Binding-site contacts:
Ligand atom O3 contacts residue ALA39 of chain 1.E at 4.0 Å.
Ligand atom C2 contacts residue ALA39 of chain 1.E at 2.8 Å (hydrophobic).
Ligand atom C2 contacts residue ASN38 of chain 1.E at 3.8 Å.
Ligand atom C1 contacts residue ASN38 of chain 1.E at 3.1 Å.
Ligand atom O6 contacts residue LYS315 of chain 1.E at 3.9 Å.
Ligand atom C6 contacts residue THR24 of chain 1.E at 2.8 Å.
Ligand atom C1 contacts residue ALA39 of chain 1.E at 3.2 Å (hydrophobic).
Ligand atom N2 contacts residue ALA39 of chain 1.E at 3.6 Å.
Ligand atom O5 contacts residue ASN38 of chain 1.E at 3.9 Å.
Ligand atom C3 contacts residue ALA39 of chain 1.E at 3.7 Å (hydrophobic).
Ligand atom C5 contacts residue ALA39 of chain 1.E at 3.8 Å (hydrophobic).
Ligand atom O5 contacts residue ALA39 of chain 1.E at 3.1 Å (h-bond).
Ligand atom O6 contacts residue THR24 of chain 1.E at 3.0 Å.
Ligand atom N2 contacts residue ASN38 of chain 1.E at 3.5 Å (h-bond).
Ligand atom O7 contacts residue THR40 of chain 1.E at 4.5 Å.
Ligand atom C4 contacts residue ALA39 of chain 1.E at 3.6 Å (hydrophobic).
Ligand atom O1 contacts residue ASN38 of chain 1.E at 3.5 Å (h-bond).
Ligand atom C7 contacts residue ASN38 of chain 1.E at 4.5 Å.
Ligand atom O5 contacts residue THR24 of chain 1.E at 3.1 Å (h-bond).
Ligand atom C7 contacts residue ALA39 of chain 1.E at 4.0 Å (hydrophobic).
Ligand atom C6 contacts residue ALA39 of chain 1.E at 4.4 Å (hydrophobic).
Ligand atom O7 contacts residue ALA39 of chain 1.E at 3.7 Å.
Ligand atom C5 contacts residue THR24 of chain 1.E at 3.5 Å.
Ligand atom C1 contacts residue THR24 of chain 1.E at 4.3 Å.
Ligand atom O6 contacts residue ALA39 of chain 1.E at 4.1 Å.

A small-molecule ligand and the protein it binds are described below.
Small molecule (SMILES): CC(=O)N[C@@H]1[C@@H](O)[C@H](O)[C@@H](CO)O[C@@H]1O

Sequence of chain 1.E:
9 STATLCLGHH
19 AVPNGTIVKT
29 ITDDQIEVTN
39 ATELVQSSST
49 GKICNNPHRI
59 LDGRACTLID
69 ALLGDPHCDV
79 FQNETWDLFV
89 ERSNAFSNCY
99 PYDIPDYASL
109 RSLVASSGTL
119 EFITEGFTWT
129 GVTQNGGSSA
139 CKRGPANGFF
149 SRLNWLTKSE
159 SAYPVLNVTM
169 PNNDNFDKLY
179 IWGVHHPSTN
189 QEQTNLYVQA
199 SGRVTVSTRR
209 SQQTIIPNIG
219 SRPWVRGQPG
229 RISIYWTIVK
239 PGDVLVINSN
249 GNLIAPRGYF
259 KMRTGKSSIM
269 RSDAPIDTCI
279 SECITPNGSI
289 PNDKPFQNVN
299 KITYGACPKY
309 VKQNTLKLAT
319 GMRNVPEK